Sequence of chain 1.C:
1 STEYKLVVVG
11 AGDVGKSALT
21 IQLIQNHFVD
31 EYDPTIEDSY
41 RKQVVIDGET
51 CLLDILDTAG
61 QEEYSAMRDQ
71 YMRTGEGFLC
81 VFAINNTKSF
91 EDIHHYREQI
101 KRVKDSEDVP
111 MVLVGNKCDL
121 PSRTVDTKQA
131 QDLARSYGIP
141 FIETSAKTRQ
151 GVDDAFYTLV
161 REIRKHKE

Binding-site contacts:
Ligand atom N4 contacts residue GLU62 of chain 1.C at 3.4 Å.
Ligand atom C26 contacts residue GLY12 of chain 1.C at 3.5 Å.
Ligand atom N4 contacts residue HIS95 of chain 1.C at 2.6 Å (h-bond).
Ligand atom N4 contacts residue TYR64 of chain 1.C at 3.5 Å (h-bond).
Ligand atom N5 contacts residue GLU62 of chain 1.C at 3.1 Å (salt-bridge).
Ligand atom N6 contacts residue TYR64 of chain 1.C at 3.5 Å.
Ligand atom O2 contacts residue GLY12 of chain 1.C at 3.6 Å.
Ligand atom N6 contacts residue GLU63 of chain 1.C at 2.9 Å (salt-bridge).
Ligand atom O1 contacts residue HIS95 of chain 1.C at 3.1 Å (h-bond).
Ligand atom CL contacts residue ARG68 of chain 1.C at 3.4 Å.
Ligand atom F contacts residue VAL9 of chain 1.C at 3.6 Å.
Ligand atom C contacts residue VAL103 of chain 1.C at 3.4 Å (hydrophobic).
Ligand atom F contacts residue TYR96 of chain 1.C at 3.5 Å.
Ligand atom O1 contacts residue GLU62 of chain 1.C at 3.0 Å (salt-bridge).
Ligand atom C10 contacts residue TYR96 of chain 1.C at 3.5 Å (hydrophobic).
Ligand atom C20 contacts residue GLU62 of chain 1.C at 3.3 Å.
Ligand atom C18 contacts residue TYR96 of chain 1.C at 3.4 Å (hydrophobic).
Ligand atom C8 contacts residue TYR64 of chain 1.C at 3.5 Å (hydrophobic).
Ligand atom C19 contacts residue TYR96 of chain 1.C at 3.6 Å (hydrophobic).
Ligand atom N4 contacts residue TYR96 of chain 1.C at 3.6 Å.
Ligand atom F3 contacts residue ASP92 of chain 1.C at 3.2 Å.
Ligand atom N3 contacts residue TYR96 of chain 1.C at 3.2 Å (h-bond).
Ligand atom C3 contacts residue ASP69 of chain 1.C at 3.6 Å.
Ligand atom C17 contacts residue GLY60 of chain 1.C at 3.6 Å.
Ligand atom C9 contacts residue TYR96 of chain 1.C at 3.4 Å (hydrophobic).
Ligand atom F1 contacts residue TYR96 of chain 1.C at 3.4 Å.
Ligand atom C27 contacts residue GLY12 of chain 1.C at 3.3 Å.
Ligand atom N6 contacts residue ARG68 of chain 1.C at 3.1 Å.
Ligand atom C contacts residue GLN99 of chain 1.C at 3.5 Å.
Ligand atom F1 contacts residue GLN99 of chain 1.C at 3.3 Å.
Ligand atom C2 contacts residue MET72 of chain 1.C at 3.6 Å (hydrophobic).
Ligand atom CL contacts residue MET72 of chain 1.C at 3.6 Å.
Ligand atom C19 contacts residue GLU62 of chain 1.C at 3.4 Å.
Ligand atom C22 contacts residue ASP92 of chain 1.C at 3.6 Å.
Ligand atom C2 contacts residue ASP69 of chain 1.C at 3.6 Å.
Ligand atom C25 contacts residue GLU62 of chain 1.C at 3.1 Å.
Ligand atom F2 contacts residue ILE100 of chain 1.C at 3.4 Å.
Ligand atom C19 contacts residue HIS95 of chain 1.C at 3.3 Å.
Ligand atom C15 contacts residue GLY10 of chain 1.C at 3.4 Å.
Ligand atom N6 contacts residue ASP69 of chain 1.C at 2.8 Å (salt-bridge).

This protein binds this small molecule.
Small molecule (SMILES): C=CC(=O)N1CCN2c3nc(OC[C@@H]4C[C@@H](F)CN4C)nc4cc(-c5nc(N)cc(C)c5C(F)(F)F)c(Cl)c(c34)OC[C@@H]2C1